Binding-site contacts:
Ligand atom C4 contacts residue ASN70 of chain 2.A at 4.2 Å.
Ligand atom N2 contacts residue ASN70 of chain 2.A at 3.0 Å (h-bond).
Ligand atom O5 contacts residue ASP71 of chain 2.A at 3.9 Å.
Ligand atom C1 contacts residue ASN70 of chain 2.A at 1.5 Å.
Ligand atom C2 contacts residue ASN70 of chain 2.A at 2.5 Å.
Ligand atom O5 contacts residue ASN70 of chain 2.A at 2.3 Å (h-bond).
Ligand atom C6 contacts residue ASP71 of chain 2.A at 3.6 Å.
Ligand atom C1 contacts residue ASP71 of chain 2.A at 4.4 Å.
Ligand atom C7 contacts residue LEU361 of chain 2.A at 4.4 Å (hydrophobic).
Ligand atom C3 contacts residue ASN70 of chain 2.A at 3.8 Å.
Ligand atom C5 contacts residue ASP71 of chain 2.A at 4.5 Å.
Ligand atom C8 contacts residue LEU361 of chain 2.A at 4.1 Å (hydrophobic).
Ligand atom C5 contacts residue ASN70 of chain 2.A at 3.6 Å.
Ligand atom O7 contacts residue ASN70 of chain 2.A at 3.9 Å.
Ligand atom C7 contacts residue ASN70 of chain 2.A at 3.6 Å.

Sequence of chain 2.A:
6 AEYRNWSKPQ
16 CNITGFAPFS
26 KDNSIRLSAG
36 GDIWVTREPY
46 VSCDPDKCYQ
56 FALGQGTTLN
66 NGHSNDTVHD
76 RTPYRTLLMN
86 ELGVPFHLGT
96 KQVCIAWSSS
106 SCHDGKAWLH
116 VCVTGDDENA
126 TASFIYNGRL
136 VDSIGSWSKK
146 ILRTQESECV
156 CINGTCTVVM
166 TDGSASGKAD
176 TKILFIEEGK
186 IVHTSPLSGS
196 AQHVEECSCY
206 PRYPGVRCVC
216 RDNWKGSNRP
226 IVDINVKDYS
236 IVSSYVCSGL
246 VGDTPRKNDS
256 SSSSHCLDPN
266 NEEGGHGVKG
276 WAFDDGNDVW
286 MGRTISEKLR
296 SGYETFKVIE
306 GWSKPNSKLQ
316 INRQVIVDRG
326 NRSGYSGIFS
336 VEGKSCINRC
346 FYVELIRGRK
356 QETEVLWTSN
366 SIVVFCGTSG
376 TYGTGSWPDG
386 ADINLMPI

A protein and the small-molecule ligand that binds it are described below.
Small molecule (SMILES): CC(=O)N[C@H]1[C@H](O[C@H]2[C@H](O)[C@@H](NC(C)=O)CO[C@@H]2CO)O[C@H](CO)[C@@H](O)[C@@H]1O